A protein and the small-molecule ligand that binds it are described below.
Small molecule (SMILES): CC(=O)N[C@@H]1[C@@H](O)[C@H](O)[C@@H](CO)O[C@H]1O

Sequence of chain 28.B:
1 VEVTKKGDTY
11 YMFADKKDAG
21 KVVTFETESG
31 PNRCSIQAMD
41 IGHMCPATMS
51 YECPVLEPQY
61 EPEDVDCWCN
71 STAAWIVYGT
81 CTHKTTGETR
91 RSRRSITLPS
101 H

Binding-site contacts:
Ligand atom O7 contacts residue PRO31 of chain 28.B at 3.0 Å (h-bond).
Ligand atom C1 contacts residue ARG33 of chain 28.B at 4.1 Å.
Ligand atom C8 contacts residue ASN70 of chain 28.B at 3.9 Å.
Ligand atom O3 contacts residue PRO31 of chain 28.B at 4.2 Å.
Ligand atom C2 contacts residue PRO31 of chain 28.B at 4.0 Å (hydrophobic).
Ligand atom C3 contacts residue ASN70 of chain 28.B at 3.8 Å.
Ligand atom C1 contacts residue ASN70 of chain 28.B at 1.4 Å.
Ligand atom O7 contacts residue SER71 of chain 28.B at 4.4 Å.
Ligand atom C7 contacts residue PRO31 of chain 28.B at 3.2 Å (hydrophobic).
Ligand atom C6 contacts residue ARG33 of chain 28.B at 3.7 Å.
Ligand atom C4 contacts residue ASN70 of chain 28.B at 4.2 Å.
Ligand atom N2 contacts residue ASN32 of chain 28.B at 4.2 Å.
Ligand atom C5 contacts residue ASN70 of chain 28.B at 3.7 Å.
Ligand atom O7 contacts residue ASN70 of chain 28.B at 3.5 Å (h-bond).
Ligand atom O5 contacts residue ASN70 of chain 28.B at 2.4 Å (h-bond).
Ligand atom C3 contacts residue PRO31 of chain 28.B at 4.1 Å (hydrophobic).
Ligand atom N2 contacts residue ASN70 of chain 28.B at 2.9 Å (h-bond).
Ligand atom C5 contacts residue ARG33 of chain 28.B at 3.9 Å.
Ligand atom O5 contacts residue ARG33 of chain 28.B at 4.3 Å.
Ligand atom C7 contacts residue ASN70 of chain 28.B at 3.4 Å.
Ligand atom C2 contacts residue ASN70 of chain 28.B at 2.5 Å.
Ligand atom O6 contacts residue ARG33 of chain 28.B at 3.0 Å (salt-bridge).
Ligand atom N2 contacts residue PRO31 of chain 28.B at 2.8 Å (h-bond).